Binding-site contacts:
Ligand atom O contacts residue CYS120 of chain 1.D at 3.2 Å (h-bond).
Ligand atom O contacts residue ARG117 of chain 1.D at 2.9 Å.
Ligand atom NH1 contacts residue SER11 of chain 1.D at 2.7 Å (h-bond).
Ligand atom CB contacts residue THR118 of chain 1.D at 3.1 Å.
Ligand atom N contacts residue TRP14 of chain 1.D at 3.8 Å.
Ligand atom CD contacts residue TRP14 of chain 1.D at 3.7 Å (hydrophobic).
Ligand atom O contacts residue ARG214 of chain 1.D at 3.3 Å (salt-bridge).
Ligand atom C contacts residue TRP14 of chain 1.D at 3.7 Å (hydrophobic).
Ligand atom NE contacts residue SER11 of chain 1.D at 3.6 Å.
Ligand atom CD contacts residue SER11 of chain 1.D at 3.1 Å.
Ligand atom C contacts residue THR118 of chain 1.D at 3.5 Å.
Ligand atom CA contacts residue CYS120 of chain 1.D at 3.6 Å (hydrophobic).
Ligand atom NH2 contacts residue GLU135 of chain 1.D at 3.2 Å (salt-bridge).
Ligand atom NH1 contacts residue HIS12 of chain 1.D at 3.4 Å.
Ligand atom NH1 contacts residue GLU135 of chain 1.D at 2.7 Å (salt-bridge).
Ligand atom O contacts residue ARG117 of chain 1.D at 3.0 Å.
Ligand atom CA contacts residue MET215 of chain 1.D at 3.4 Å (hydrophobic).
Ligand atom C contacts residue ARG117 of chain 1.D at 3.8 Å.
Ligand atom CB contacts residue TRP14 of chain 1.D at 3.7 Å (hydrophobic).
Ligand atom C contacts residue MET215 of chain 1.D at 3.7 Å (hydrophobic).
Ligand atom CZ contacts residue GLU135 of chain 1.D at 3.6 Å.
Ligand atom N contacts residue GLU112 of chain 1.D at 3.8 Å.
Ligand atom C contacts residue CYS120 of chain 1.D at 3.0 Å (hydrophobic).
Ligand atom CA contacts residue TRP14 of chain 1.D at 3.8 Å (hydrophobic).
Ligand atom NE2 contacts residue SER114 of chain 1.D at 3.5 Å.
Ligand atom CB contacts residue ALA10 of chain 1.D at 3.8 Å (hydrophobic).
Ligand atom CG2 contacts residue ARG214 of chain 1.D at 3.2 Å.
Ligand atom O contacts residue MET215 of chain 1.D at 3.0 Å (h-bond).
Ligand atom O contacts residue TRP14 of chain 1.D at 3.2 Å.
Ligand atom CB contacts residue CYS120 of chain 1.D at 3.1 Å (hydrophobic).
Ligand atom N contacts residue THR118 of chain 1.D at 2.8 Å (h-bond).
Ligand atom CZ contacts residue SER11 of chain 1.D at 3.5 Å.
Ligand atom N contacts residue CYS120 of chain 1.D at 3.3 Å (h-bond).
Ligand atom CB contacts residue ARG214 of chain 1.D at 3.0 Å.
Ligand atom SG contacts residue CYS120 of chain 1.D at 2.0 Å (h-bond).
Ligand atom CA contacts residue THR118 of chain 1.D at 3.3 Å.
Ligand atom CB contacts residue ARG117 of chain 1.D at 3.8 Å.
Ligand atom N contacts residue ALA10 of chain 1.D at 3.7 Å.
Ligand atom C contacts residue TRP14 of chain 1.D at 3.8 Å (hydrophobic).
Ligand atom CA contacts residue CYS120 of chain 1.D at 3.6 Å (hydrophobic).

Sequence of chain 1.D:
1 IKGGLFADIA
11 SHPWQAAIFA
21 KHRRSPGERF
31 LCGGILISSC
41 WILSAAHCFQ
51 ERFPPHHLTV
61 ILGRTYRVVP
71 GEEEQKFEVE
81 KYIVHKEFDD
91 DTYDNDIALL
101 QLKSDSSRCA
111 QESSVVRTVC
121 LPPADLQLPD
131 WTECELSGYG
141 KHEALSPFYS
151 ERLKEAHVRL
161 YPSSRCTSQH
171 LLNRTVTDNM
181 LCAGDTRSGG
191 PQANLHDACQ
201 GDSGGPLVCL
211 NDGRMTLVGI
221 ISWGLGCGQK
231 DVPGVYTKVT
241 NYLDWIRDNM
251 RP

The small molecule below binds the protein below.
Small molecule (SMILES): CC(C)C[C@H](NC(=O)CNC(=O)[C@H](CS)NC(=O)[C@@H]([NH3+])[C@@H](C)O)C(=O)N[C@@H](CCCNC(N)=[NH2+])C(=O)N[C@@H](CCC(N)=O)C(=O)N[C@@H](Cc1ccc(O)cc1)C(=O)O